Sequence of chain 36.A:
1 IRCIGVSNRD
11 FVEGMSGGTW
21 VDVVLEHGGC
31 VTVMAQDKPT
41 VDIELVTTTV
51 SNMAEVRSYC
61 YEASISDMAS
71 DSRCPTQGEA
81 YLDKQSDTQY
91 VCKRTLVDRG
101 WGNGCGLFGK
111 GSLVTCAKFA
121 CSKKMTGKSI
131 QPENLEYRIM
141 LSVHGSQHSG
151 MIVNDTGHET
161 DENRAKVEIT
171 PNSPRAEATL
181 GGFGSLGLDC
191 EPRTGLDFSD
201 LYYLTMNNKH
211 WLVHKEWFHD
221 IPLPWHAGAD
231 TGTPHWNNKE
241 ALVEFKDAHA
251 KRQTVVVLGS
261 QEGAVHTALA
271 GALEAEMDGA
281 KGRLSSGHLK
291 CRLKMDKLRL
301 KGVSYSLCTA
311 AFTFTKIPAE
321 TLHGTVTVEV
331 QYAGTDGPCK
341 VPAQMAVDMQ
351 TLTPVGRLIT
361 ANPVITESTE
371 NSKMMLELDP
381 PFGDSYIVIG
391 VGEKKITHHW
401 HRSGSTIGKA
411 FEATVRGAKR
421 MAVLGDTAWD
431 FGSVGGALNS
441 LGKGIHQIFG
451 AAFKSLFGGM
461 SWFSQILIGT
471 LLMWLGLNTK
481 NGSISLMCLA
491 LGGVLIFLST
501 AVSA

Binding-site contacts:
Ligand atom C4 contacts residue THR160 of chain 36.A at 3.6 Å.
Ligand atom O5 contacts residue HIS158 of chain 36.A at 3.8 Å.
Ligand atom O5 contacts residue ASN154 of chain 36.A at 2.4 Å (h-bond).
Ligand atom C5 contacts residue ASN154 of chain 36.A at 3.8 Å.
Ligand atom O3 contacts residue THR160 of chain 36.A at 4.3 Å.
Ligand atom N2 contacts residue THR160 of chain 36.A at 3.5 Å.
Ligand atom O5 contacts residue THR160 of chain 36.A at 3.2 Å.
Ligand atom C7 contacts residue ASN154 of chain 36.A at 3.0 Å.
Ligand atom C6 contacts residue THR160 of chain 36.A at 3.7 Å.
Ligand atom O6 contacts residue HIS158 of chain 36.A at 3.4 Å (h-bond).
Ligand atom C6 contacts residue HIS158 of chain 36.A at 4.0 Å.
Ligand atom O7 contacts residue THR160 of chain 36.A at 2.5 Å.
Ligand atom C3 contacts residue THR160 of chain 36.A at 3.9 Å.
Ligand atom C8 contacts residue ILE152 of chain 36.A at 4.3 Å (hydrophobic).
Ligand atom C8 contacts residue VAL153 of chain 36.A at 4.4 Å (hydrophobic).
Ligand atom C8 contacts residue ASN154 of chain 36.A at 4.1 Å.
Ligand atom C7 contacts residue THR160 of chain 36.A at 3.4 Å.
Ligand atom O7 contacts residue ASN154 of chain 36.A at 2.7 Å (h-bond).
Ligand atom C3 contacts residue ASN154 of chain 36.A at 3.9 Å.
Ligand atom N2 contacts residue ASN154 of chain 36.A at 3.0 Å (h-bond).
Ligand atom C2 contacts residue THR160 of chain 36.A at 2.7 Å.
Ligand atom O7 contacts residue ASP161 of chain 36.A at 3.7 Å.
Ligand atom C1 contacts residue THR160 of chain 36.A at 3.0 Å.
Ligand atom C5 contacts residue THR160 of chain 36.A at 3.7 Å.
Ligand atom C4 contacts residue ASN154 of chain 36.A at 4.3 Å.
Ligand atom C1 contacts residue ASN154 of chain 36.A at 1.6 Å.
Ligand atom C2 contacts residue ASN154 of chain 36.A at 2.5 Å.

The protein below binds the small molecule below.
Small molecule (SMILES): CC(=O)N[C@@H]1[C@@H](O)[C@H](O)[C@@H](CO)O[C@H]1O